Sequence of chain 1.B:
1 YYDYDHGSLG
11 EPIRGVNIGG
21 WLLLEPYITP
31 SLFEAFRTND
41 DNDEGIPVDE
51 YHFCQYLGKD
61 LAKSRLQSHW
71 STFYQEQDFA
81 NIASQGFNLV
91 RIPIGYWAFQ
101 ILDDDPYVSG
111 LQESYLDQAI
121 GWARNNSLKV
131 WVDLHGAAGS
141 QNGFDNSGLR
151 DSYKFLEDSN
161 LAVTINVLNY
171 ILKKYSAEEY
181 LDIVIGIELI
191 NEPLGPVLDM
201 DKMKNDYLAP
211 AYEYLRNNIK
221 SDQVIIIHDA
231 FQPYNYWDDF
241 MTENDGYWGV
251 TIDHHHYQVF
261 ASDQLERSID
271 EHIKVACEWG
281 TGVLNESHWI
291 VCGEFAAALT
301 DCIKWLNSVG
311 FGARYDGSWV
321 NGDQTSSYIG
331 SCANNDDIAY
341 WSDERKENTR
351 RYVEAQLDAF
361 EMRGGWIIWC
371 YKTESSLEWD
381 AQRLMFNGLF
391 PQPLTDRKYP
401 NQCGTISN

The small molecule below binds the protein below.
Small molecule (SMILES): CC(=O)N[C@H]1[C@@H](O[C@H]2[C@H](O)[C@@H](NC(C)=O)CO[C@@H]2CO)O[C@H](CO)[C@@H](O)[C@@H]1O

Binding-site contacts:
Ligand atom C2 contacts residue ASN285 of chain 1.B at 2.5 Å.
Ligand atom C6 contacts residue ASN285 of chain 1.B at 4.3 Å.
Ligand atom O5 contacts residue ASN235 of chain 1.B at 3.8 Å.
Ligand atom C2 contacts residue ASN235 of chain 1.B at 4.2 Å.
Ligand atom O6 contacts residue ASN285 of chain 1.B at 3.7 Å.
Ligand atom C4 contacts residue ASN285 of chain 1.B at 4.2 Å.
Ligand atom O7 contacts residue ASN285 of chain 1.B at 4.0 Å.
Ligand atom C5 contacts residue ASN235 of chain 1.B at 4.2 Å.
Ligand atom C5 contacts residue ASN285 of chain 1.B at 3.7 Å.
Ligand atom C1 contacts residue ASN285 of chain 1.B at 1.4 Å.
Ligand atom C7 contacts residue ASN285 of chain 1.B at 3.8 Å.
Ligand atom O5 contacts residue ASN285 of chain 1.B at 2.4 Å (h-bond).
Ligand atom O6 contacts residue ASN235 of chain 1.B at 3.9 Å.
Ligand atom C4 contacts residue ASN235 of chain 1.B at 3.9 Å.
Ligand atom O6 contacts residue ASP238 of chain 1.B at 4.4 Å.
Ligand atom C1 contacts residue ASN235 of chain 1.B at 4.5 Å.
Ligand atom N2 contacts residue ASN285 of chain 1.B at 2.9 Å (h-bond).
Ligand atom C6 contacts residue ASN235 of chain 1.B at 4.0 Å.
Ligand atom O7 contacts residue GLY282 of chain 1.B at 4.2 Å.
Ligand atom C3 contacts residue ASN285 of chain 1.B at 3.8 Å.